This protein binds this small molecule.
Small molecule (SMILES): CCCCCCCC(=O)OC[C@H](COP(=O)(O)O[C@@H]1[C@H](O)[C@H](O)[C@@H](OP(=O)(O)O)[C@H](OP(=O)(O)O)[C@H]1O)OC(=O)CCCCCCC

Sequence of chain 1.C:
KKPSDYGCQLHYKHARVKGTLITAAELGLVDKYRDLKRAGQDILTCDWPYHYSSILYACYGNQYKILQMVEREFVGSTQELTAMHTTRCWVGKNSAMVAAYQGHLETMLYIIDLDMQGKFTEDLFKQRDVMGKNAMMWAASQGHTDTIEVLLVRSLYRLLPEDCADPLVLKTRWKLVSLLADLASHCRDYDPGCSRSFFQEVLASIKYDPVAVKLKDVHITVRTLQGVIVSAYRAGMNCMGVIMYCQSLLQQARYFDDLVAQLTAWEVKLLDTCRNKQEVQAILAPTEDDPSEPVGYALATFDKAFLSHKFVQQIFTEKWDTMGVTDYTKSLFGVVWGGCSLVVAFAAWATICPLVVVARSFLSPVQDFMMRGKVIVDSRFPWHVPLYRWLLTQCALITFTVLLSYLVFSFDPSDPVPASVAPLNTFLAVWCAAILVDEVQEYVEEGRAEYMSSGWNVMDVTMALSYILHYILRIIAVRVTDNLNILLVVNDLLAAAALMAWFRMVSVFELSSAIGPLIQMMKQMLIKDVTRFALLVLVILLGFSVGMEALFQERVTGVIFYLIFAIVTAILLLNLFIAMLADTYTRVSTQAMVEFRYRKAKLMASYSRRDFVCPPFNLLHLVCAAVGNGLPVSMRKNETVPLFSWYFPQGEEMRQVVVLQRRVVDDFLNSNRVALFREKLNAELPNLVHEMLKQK

Binding-site contacts:
Ligand atom O1A contacts residue PHE621 of chain 1.C at 3.9 Å.
Ligand atom O11 contacts residue SER624 of chain 1.C at 3.6 Å.
Ligand atom O6 contacts residue THR438 of chain 1.C at 3.1 Å (h-bond).
Ligand atom O2C contacts residue SER624 of chain 1.C at 3.2 Å.
Ligand atom C1B contacts residue THR438 of chain 1.C at 4.1 Å.
Ligand atom C4B contacts residue VAL437 of chain 1.C at 3.6 Å (hydrophobic).
Ligand atom O5 contacts residue LYS762 of chain 1.C at 3.5 Å (salt-bridge).
Ligand atom C3C contacts residue LEU623 of chain 1.C at 3.9 Å (hydrophobic).
Ligand atom C1 contacts residue SER624 of chain 1.C at 3.7 Å.
Ligand atom O13 contacts residue SER624 of chain 1.C at 3.2 Å.
Ligand atom C1C contacts residue THR441 of chain 1.C at 3.8 Å.
Ligand atom O42 contacts residue PHE758 of chain 1.C at 3.6 Å.
Ligand atom O4 contacts residue SER625 of chain 1.C at 3.9 Å.
Ligand atom O3C contacts residue THR438 of chain 1.C at 3.5 Å (h-bond).
Ligand atom C6B contacts residue TYR440 of chain 1.C at 4.0 Å (hydrophobic).
Ligand atom C6A contacts residue LEU503 of chain 1.C at 3.7 Å (hydrophobic).
Ligand atom O12 contacts residue THR441 of chain 1.C at 3.5 Å.
Ligand atom P1 contacts residue SER624 of chain 1.C at 4.0 Å.
Ligand atom O2 contacts residue LYS442 of chain 1.C at 3.6 Å.
Ligand atom C7B contacts residue THR441 of chain 1.C at 3.5 Å.
Ligand atom C2C contacts residue SER624 of chain 1.C at 4.0 Å.
Ligand atom C2B contacts residue VAL437 of chain 1.C at 4.0 Å (hydrophobic).
Ligand atom O1 contacts residue LYS442 of chain 1.C at 3.8 Å.
Ligand atom C2 contacts residue SER625 of chain 1.C at 3.9 Å.
Ligand atom O52 contacts residue LYS762 of chain 1.C at 1.3 Å (salt-bridge).
Ligand atom O12 contacts residue LYS442 of chain 1.C at 3.4 Å.
Ligand atom O51 contacts residue PHE758 of chain 1.C at 3.4 Å.
Ligand atom O5 contacts residue THR438 of chain 1.C at 3.4 Å (h-bond).
Ligand atom C8A contacts residue GLN506 of chain 1.C at 4.1 Å.
Ligand atom P5 contacts residue LYS762 of chain 1.C at 2.0 Å.
Ligand atom C8A contacts residue ILE510 of chain 1.C at 3.8 Å (hydrophobic).
Ligand atom O52 contacts residue THR438 of chain 1.C at 3.7 Å.
Ligand atom C2B contacts residue THR438 of chain 1.C at 3.7 Å.
Ligand atom O51 contacts residue LYS762 of chain 1.C at 2.4 Å (salt-bridge).
Ligand atom C6 contacts residue THR438 of chain 1.C at 4.0 Å.
Ligand atom O52 contacts residue TRP432 of chain 1.C at 4.0 Å.
Ligand atom C3A contacts residue VAL620 of chain 1.C at 4.0 Å (hydrophobic).
Ligand atom O2 contacts residue SER625 of chain 1.C at 4.0 Å.
Ligand atom O1B contacts residue TRP502 of chain 1.C at 3.7 Å.
Ligand atom O53 contacts residue LYS762 of chain 1.C at 2.5 Å (salt-bridge).